This protein binds this small molecule.
Small molecule (SMILES): C[C@@H]1C[C@H](S(=O)(=O)O)N[C@H]1C(=O)O

Sequence of chain 1.A:
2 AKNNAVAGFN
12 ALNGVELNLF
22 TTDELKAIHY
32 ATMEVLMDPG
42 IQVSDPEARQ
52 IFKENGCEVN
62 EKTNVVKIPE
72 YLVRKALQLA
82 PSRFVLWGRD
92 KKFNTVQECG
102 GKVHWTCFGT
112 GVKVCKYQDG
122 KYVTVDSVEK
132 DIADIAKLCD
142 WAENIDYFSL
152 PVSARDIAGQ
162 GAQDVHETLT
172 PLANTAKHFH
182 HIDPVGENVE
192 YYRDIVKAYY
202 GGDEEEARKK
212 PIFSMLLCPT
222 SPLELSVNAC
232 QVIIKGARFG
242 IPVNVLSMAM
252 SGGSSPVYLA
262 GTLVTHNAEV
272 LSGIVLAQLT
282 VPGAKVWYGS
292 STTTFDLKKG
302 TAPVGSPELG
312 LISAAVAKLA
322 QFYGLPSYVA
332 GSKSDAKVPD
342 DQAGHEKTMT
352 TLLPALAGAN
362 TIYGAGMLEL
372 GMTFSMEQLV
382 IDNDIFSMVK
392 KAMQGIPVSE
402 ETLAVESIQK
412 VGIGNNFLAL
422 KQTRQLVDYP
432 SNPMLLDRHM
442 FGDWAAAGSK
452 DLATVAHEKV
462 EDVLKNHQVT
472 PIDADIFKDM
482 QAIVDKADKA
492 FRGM

Binding-site contacts:
Ligand atom C1 contacts residue PHE109 of chain 1.A at 3.5 Å (hydrophobic).
Ligand atom C6 contacts residue LYS334 of chain 1.A at 4.0 Å.
Ligand atom C5 contacts residue PHE109 of chain 1.A at 4.1 Å (hydrophobic).
Ligand atom C2 contacts residue SER292 of chain 1.A at 3.9 Å.
Ligand atom N1 contacts residue LYS334 of chain 1.A at 3.4 Å (salt-bridge).
Ligand atom C3 contacts residue LEU371 of chain 1.A at 3.9 Å (hydrophobic).
Ligand atom C5 contacts residue MET249 of chain 1.A at 4.3 Å (hydrophobic).
Ligand atom C3 contacts residue LYS334 of chain 1.A at 3.7 Å.
Ligand atom O1 contacts residue LYS334 of chain 1.A at 2.2 Å (salt-bridge).
Ligand atom O3 contacts residue MET249 of chain 1.A at 3.2 Å (h-bond).
Ligand atom C5 contacts residue GLY372 of chain 1.A at 4.2 Å.
Ligand atom N1 contacts residue TYR364 of chain 1.A at 4.1 Å.
Ligand atom O2 contacts residue GLY110 of chain 1.A at 4.3 Å.
Ligand atom N1 contacts residue MET249 of chain 1.A at 4.2 Å.
Ligand atom C2 contacts residue TYR364 of chain 1.A at 4.1 Å (hydrophobic).
Ligand atom C3 contacts residue VAL305 of chain 1.A at 4.5 Å (hydrophobic).
Ligand atom O1 contacts residue VAL305 of chain 1.A at 4.3 Å.
Ligand atom C6 contacts residue VAL305 of chain 1.A at 3.6 Å (hydrophobic).
Ligand atom C1 contacts residue TYR364 of chain 1.A at 4.0 Å (hydrophobic).
Ligand atom O1 contacts residue MET368 of chain 1.A at 2.8 Å.
Ligand atom C1 contacts residue SER292 of chain 1.A at 4.0 Å.
Ligand atom O2 contacts residue THR111 of chain 1.A at 3.7 Å.
Ligand atom C2 contacts residue MET249 of chain 1.A at 3.8 Å (hydrophobic).
Ligand atom O1 contacts residue PHE109 of chain 1.A at 2.9 Å.
Ligand atom C6 contacts residue LEU371 of chain 1.A at 4.2 Å (hydrophobic).
Ligand atom C3 contacts residue GLY372 of chain 1.A at 4.4 Å.
Ligand atom C2 contacts residue LYS334 of chain 1.A at 2.5 Å.
Ligand atom C6 contacts residue MET249 of chain 1.A at 4.1 Å (hydrophobic).
Ligand atom C1 contacts residue MET368 of chain 1.A at 3.9 Å (hydrophobic).
Ligand atom C4 contacts residue MET249 of chain 1.A at 3.6 Å (hydrophobic).
Ligand atom C3 contacts residue MET249 of chain 1.A at 4.1 Å (hydrophobic).
Ligand atom N1 contacts residue GLY110 of chain 1.A at 4.3 Å.
Ligand atom O1 contacts residue GLY372 of chain 1.A at 3.8 Å.
Ligand atom C1 contacts residue LYS334 of chain 1.A at 1.3 Å.
Ligand atom C1 contacts residue VAL305 of chain 1.A at 4.1 Å (hydrophobic).
Ligand atom C2 contacts residue PHE109 of chain 1.A at 3.9 Å (hydrophobic).
Ligand atom S1 contacts residue MET249 of chain 1.A at 4.5 Å.
Ligand atom N1 contacts residue PHE109 of chain 1.A at 3.2 Å.
Ligand atom O2 contacts residue PHE109 of chain 1.A at 4.2 Å.
Ligand atom O2 contacts residue GLY372 of chain 1.A at 4.5 Å.